Sequence of chain 1.B:
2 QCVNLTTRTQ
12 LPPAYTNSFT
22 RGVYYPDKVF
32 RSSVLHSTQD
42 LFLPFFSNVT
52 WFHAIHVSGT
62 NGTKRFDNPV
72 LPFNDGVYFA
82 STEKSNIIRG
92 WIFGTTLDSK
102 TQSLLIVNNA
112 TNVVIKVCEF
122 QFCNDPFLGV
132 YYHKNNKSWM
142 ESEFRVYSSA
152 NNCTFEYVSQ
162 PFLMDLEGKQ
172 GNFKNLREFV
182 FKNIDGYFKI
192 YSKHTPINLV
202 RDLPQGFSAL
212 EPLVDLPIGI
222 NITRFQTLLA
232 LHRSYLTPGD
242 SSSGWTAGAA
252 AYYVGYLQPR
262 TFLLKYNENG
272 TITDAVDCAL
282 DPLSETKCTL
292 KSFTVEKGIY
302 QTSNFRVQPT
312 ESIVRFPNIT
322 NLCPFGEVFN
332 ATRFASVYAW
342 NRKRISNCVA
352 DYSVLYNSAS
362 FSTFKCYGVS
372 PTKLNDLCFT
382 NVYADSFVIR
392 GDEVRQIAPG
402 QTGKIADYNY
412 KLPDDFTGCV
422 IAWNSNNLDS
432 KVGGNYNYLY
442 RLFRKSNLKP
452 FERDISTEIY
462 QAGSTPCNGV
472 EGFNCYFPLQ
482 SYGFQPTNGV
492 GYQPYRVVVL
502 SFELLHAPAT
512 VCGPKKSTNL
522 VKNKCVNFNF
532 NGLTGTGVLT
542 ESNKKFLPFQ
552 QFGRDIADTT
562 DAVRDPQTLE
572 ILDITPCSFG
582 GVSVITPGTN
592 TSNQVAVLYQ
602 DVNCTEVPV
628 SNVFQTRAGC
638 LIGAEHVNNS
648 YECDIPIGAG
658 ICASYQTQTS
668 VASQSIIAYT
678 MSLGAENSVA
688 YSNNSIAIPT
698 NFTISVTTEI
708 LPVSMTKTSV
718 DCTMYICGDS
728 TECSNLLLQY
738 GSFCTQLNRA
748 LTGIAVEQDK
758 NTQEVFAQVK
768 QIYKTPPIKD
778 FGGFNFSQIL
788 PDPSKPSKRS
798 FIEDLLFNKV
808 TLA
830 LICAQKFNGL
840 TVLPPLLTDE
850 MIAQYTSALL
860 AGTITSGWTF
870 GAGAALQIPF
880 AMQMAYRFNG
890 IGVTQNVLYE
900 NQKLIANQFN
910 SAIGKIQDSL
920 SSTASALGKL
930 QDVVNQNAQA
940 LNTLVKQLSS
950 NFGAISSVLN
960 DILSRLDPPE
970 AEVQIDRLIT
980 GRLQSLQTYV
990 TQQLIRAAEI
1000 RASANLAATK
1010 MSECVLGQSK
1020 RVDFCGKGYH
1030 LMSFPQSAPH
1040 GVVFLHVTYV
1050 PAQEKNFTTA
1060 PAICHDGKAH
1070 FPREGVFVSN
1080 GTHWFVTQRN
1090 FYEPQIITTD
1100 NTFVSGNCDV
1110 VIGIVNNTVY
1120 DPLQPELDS

Binding-site contacts:
Ligand atom C3 contacts residue ASN222 of chain 1.B at 3.8 Å.
Ligand atom C2 contacts residue ASN222 of chain 1.B at 2.4 Å.
Ligand atom C4 contacts residue ASN222 of chain 1.B at 4.2 Å.
Ligand atom C6 contacts residue THR96 of chain 1.B at 3.6 Å.
Ligand atom O5 contacts residue THR96 of chain 1.B at 3.2 Å.
Ligand atom C5 contacts residue ASN222 of chain 1.B at 3.7 Å.
Ligand atom C7 contacts residue ASN222 of chain 1.B at 3.2 Å.
Ligand atom C1 contacts residue ASN222 of chain 1.B at 1.4 Å.
Ligand atom C8 contacts residue ASN222 of chain 1.B at 3.8 Å.
Ligand atom O7 contacts residue ASN222 of chain 1.B at 3.2 Å (h-bond).
Ligand atom C1 contacts residue THR96 of chain 1.B at 4.1 Å.
Ligand atom N2 contacts residue ASN222 of chain 1.B at 2.9 Å (h-bond).
Ligand atom O5 contacts residue ASN222 of chain 1.B at 2.4 Å (h-bond).
Ligand atom C5 contacts residue THR96 of chain 1.B at 3.9 Å.

This small molecule binds to this protein.
Small molecule (SMILES): CC(=O)N[C@@H]1[C@@H](O)[C@H](O)[C@@H](CO)O[C@H]1O